Sequence of chain 1.F:
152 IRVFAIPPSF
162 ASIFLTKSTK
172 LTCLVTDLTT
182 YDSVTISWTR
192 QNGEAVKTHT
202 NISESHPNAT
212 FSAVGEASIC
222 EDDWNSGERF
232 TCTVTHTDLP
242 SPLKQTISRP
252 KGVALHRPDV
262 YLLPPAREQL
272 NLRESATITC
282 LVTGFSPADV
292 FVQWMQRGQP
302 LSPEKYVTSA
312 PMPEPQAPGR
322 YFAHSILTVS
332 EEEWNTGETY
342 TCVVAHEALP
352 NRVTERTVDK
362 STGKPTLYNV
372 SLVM

Binding-site contacts:
Ligand atom C7 contacts residue SER372 of chain 1.F at 3.6 Å.
Ligand atom C8 contacts residue VAL371 of chain 1.F at 3.1 Å (hydrophobic).
Ligand atom O5 contacts residue ASN370 of chain 1.F at 2.4 Å (h-bond).
Ligand atom C8 contacts residue SER372 of chain 1.F at 3.1 Å.
Ligand atom C3 contacts residue LYS365 of chain 1.F at 4.5 Å.
Ligand atom C5 contacts residue NAG1 of chain 1.T at 3.6 Å.
Ligand atom O7 contacts residue ASN370 of chain 1.F at 4.0 Å.
Ligand atom C2 contacts residue ASN370 of chain 1.F at 2.5 Å.
Ligand atom C2 contacts residue SER372 of chain 1.F at 4.3 Å.
Ligand atom O6 contacts residue NAG1 of chain 1.T at 2.8 Å (h-bond).
Ligand atom C6 contacts residue NAG1 of chain 1.T at 3.3 Å.
Ligand atom C5 contacts residue ASN370 of chain 1.F at 3.7 Å.
Ligand atom C2 contacts residue LYS365 of chain 1.F at 4.5 Å.
Ligand atom C1 contacts residue NAG1 of chain 1.T at 3.5 Å.
Ligand atom C3 contacts residue ASN370 of chain 1.F at 3.8 Å.
Ligand atom C1 contacts residue SER372 of chain 1.F at 4.4 Å.
Ligand atom N2 contacts residue NAG1 of chain 1.T at 4.5 Å.
Ligand atom O7 contacts residue LYS365 of chain 1.F at 3.0 Å (salt-bridge).
Ligand atom C7 contacts residue ASN370 of chain 1.F at 3.8 Å.
Ligand atom N2 contacts residue ASN370 of chain 1.F at 3.0 Å (h-bond).
Ligand atom C7 contacts residue VAL371 of chain 1.F at 4.2 Å (hydrophobic).
Ligand atom C4 contacts residue ASN370 of chain 1.F at 4.3 Å.
Ligand atom C7 contacts residue LYS365 of chain 1.F at 4.2 Å.
Ligand atom O5 contacts residue NAG1 of chain 1.T at 3.5 Å.
Ligand atom C1 contacts residue ASN370 of chain 1.F at 1.4 Å.
Ligand atom N2 contacts residue SER372 of chain 1.F at 3.1 Å (h-bond).
Ligand atom O3 contacts residue LYS365 of chain 1.F at 3.6 Å (salt-bridge).

A small-molecule ligand and the protein it binds are described below.
Small molecule (SMILES): CC(=O)N[C@@H]1[C@@H](O)[C@H](O)[C@@H](CO)O[C@H]1O